The protein below binds the small molecule below.
Small molecule (SMILES): NCC(=O)O

Binding-site contacts:
Ligand atom O contacts residue ASP184 of chain 1.A at 4.1 Å.
Ligand atom N contacts residue TYR152 of chain 1.A at 3.7 Å.
Ligand atom C contacts residue ARG244 of chain 1.A at 3.9 Å.
Ligand atom CA contacts residue ILE178 of chain 1.A at 4.4 Å (hydrophobic).
Ligand atom N contacts residue GLY151 of chain 1.A at 3.5 Å.
Ligand atom O contacts residue TYR152 of chain 1.A at 3.1 Å (h-bond).
Ligand atom CA contacts residue VAL179 of chain 1.A at 3.3 Å (hydrophobic).
Ligand atom N contacts residue ASP184 of chain 1.A at 4.4 Å.
Ligand atom C contacts residue TYR152 of chain 1.A at 4.0 Å (hydrophobic).
Ligand atom N contacts residue ARG244 of chain 1.A at 3.1 Å (salt-bridge).
Ligand atom CA contacts residue GLY151 of chain 1.A at 4.2 Å.
Ligand atom O contacts residue ARG180 of chain 1.A at 3.6 Å.
Ligand atom CA contacts residue ASP184 of chain 1.A at 3.4 Å.
Ligand atom CA contacts residue ARG180 of chain 1.A at 4.0 Å.
Ligand atom CA contacts residue ARG244 of chain 1.A at 3.3 Å.
Ligand atom C contacts residue ARG180 of chain 1.A at 3.4 Å.
Ligand atom O contacts residue THR245 of chain 1.A at 4.1 Å.
Ligand atom O contacts residue GLU220 of chain 1.A at 4.2 Å.
Ligand atom OXT contacts residue ASP184 of chain 1.A at 2.9 Å (salt-bridge).
Ligand atom OXT contacts residue ARG180 of chain 1.A at 2.8 Å (salt-bridge).
Ligand atom C contacts residue ASP184 of chain 1.A at 3.2 Å.
Ligand atom N contacts residue VAL179 of chain 1.A at 3.8 Å.
Ligand atom CA contacts residue TYR152 of chain 1.A at 4.5 Å (hydrophobic).
Ligand atom O contacts residue ARG244 of chain 1.A at 4.4 Å.

Sequence of chain 1.A:
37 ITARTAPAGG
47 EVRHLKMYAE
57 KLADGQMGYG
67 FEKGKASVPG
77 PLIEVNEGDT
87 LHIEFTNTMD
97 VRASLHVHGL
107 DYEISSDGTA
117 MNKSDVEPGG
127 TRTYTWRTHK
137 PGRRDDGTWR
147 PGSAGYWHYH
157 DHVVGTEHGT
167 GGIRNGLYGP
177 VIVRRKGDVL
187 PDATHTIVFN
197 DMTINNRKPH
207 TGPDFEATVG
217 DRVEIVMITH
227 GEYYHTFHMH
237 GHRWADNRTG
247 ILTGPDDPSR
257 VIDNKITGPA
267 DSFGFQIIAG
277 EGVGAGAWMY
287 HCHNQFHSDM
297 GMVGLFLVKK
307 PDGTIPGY